Sequence of chain 1.A:
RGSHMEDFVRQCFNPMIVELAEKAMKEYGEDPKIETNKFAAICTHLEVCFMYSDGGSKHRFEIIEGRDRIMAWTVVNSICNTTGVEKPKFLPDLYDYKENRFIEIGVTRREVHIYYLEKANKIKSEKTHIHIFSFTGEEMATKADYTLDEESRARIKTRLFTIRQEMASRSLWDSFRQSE

Binding-site contacts:
Ligand atom O03 contacts residue MET32 of chain 1.A at 4.4 Å.
Ligand atom C07 contacts residue MET32 of chain 1.A at 4.2 Å (hydrophobic).
Ligand atom C27 contacts residue MET67 of chain 1.A at 4.5 Å (hydrophobic).
Ligand atom C06 contacts residue PHE66 of chain 1.A at 3.9 Å (hydrophobic).
Ligand atom C37 contacts residue ILE79 of chain 1.A at 4.2 Å (hydrophobic).
Ligand atom C04 contacts residue MET32 of chain 1.A at 3.6 Å (hydrophobic).
Ligand atom O06 contacts residue ARG83 of chain 1.A at 4.3 Å.
Ligand atom O06 contacts residue ILE79 of chain 1.A at 3.9 Å.
Ligand atom C36 contacts residue ARG83 of chain 1.A at 4.0 Å.
Ligand atom C28 contacts residue PHE66 of chain 1.A at 3.9 Å (hydrophobic).
Ligand atom C27 contacts residue PHE66 of chain 1.A at 4.0 Å (hydrophobic).
Ligand atom C34 contacts residue MET32 of chain 1.A at 4.5 Å (hydrophobic).
Ligand atom C35 contacts residue ILE79 of chain 1.A at 4.1 Å (hydrophobic).
Ligand atom C36 contacts residue GLU81 of chain 1.A at 4.4 Å.
Ligand atom C35 contacts residue GLU81 of chain 1.A at 3.7 Å.
Ligand atom C05 contacts residue MET32 of chain 1.A at 4.2 Å (hydrophobic).
Ligand atom C33 contacts residue ILE79 of chain 1.A at 4.2 Å (hydrophobic).
Ligand atom N04 contacts residue PHE66 of chain 1.A at 4.1 Å.
Ligand atom C34 contacts residue PHE66 of chain 1.A at 3.9 Å (hydrophobic).
Ligand atom C05 contacts residue PHE66 of chain 1.A at 4.5 Å (hydrophobic).
Ligand atom C26 contacts residue PHE66 of chain 1.A at 3.7 Å (hydrophobic).
Ligand atom C08 contacts residue MET32 of chain 1.A at 3.6 Å (hydrophobic).
Ligand atom C35 contacts residue GLY82 of chain 1.A at 4.0 Å.
Ligand atom C36 contacts residue ILE79 of chain 1.A at 4.0 Å (hydrophobic).
Ligand atom C29 contacts residue PHE66 of chain 1.A at 4.2 Å (hydrophobic).
Ligand atom C06 contacts residue MET32 of chain 1.A at 3.5 Å (hydrophobic).
Ligand atom C34 contacts residue LEU36 of chain 1.A at 4.4 Å (hydrophobic).
Ligand atom C35 contacts residue PHE66 of chain 1.A at 4.2 Å (hydrophobic).
Ligand atom O03 contacts residue PHE66 of chain 1.A at 4.3 Å.
Ligand atom C35 contacts residue ARG83 of chain 1.A at 4.3 Å.
Ligand atom C04 contacts residue PHE66 of chain 1.A at 4.1 Å (hydrophobic).

A small-molecule ligand and the protein it binds are described below.
Small molecule (SMILES): C[C@H](C[C@@H](C[C@H](C[C@@H](C[C@@H](CCN1CCCC1=O)N1CCCC1=O)N1CCCC1=O)N1CCCC1=O)N1CCCC1=O)N1CCCC1=O